Binding-site contacts:
Ligand atom N2 contacts residue LEU63 of chain 1.B at 3.8 Å.
Ligand atom N2 contacts residue PRO53 of chain 1.B at 3.4 Å (h-bond).
Ligand atom C15 contacts residue LEU63 of chain 1.B at 3.8 Å (hydrophobic).
Ligand atom C10 contacts residue LEU63 of chain 1.B at 4.3 Å (hydrophobic).
Ligand atom C9 contacts residue TRP52 of chain 1.B at 4.4 Å (hydrophobic).
Ligand atom O contacts residue ASN111 of chain 1.B at 2.8 Å (h-bond).
Ligand atom C8 contacts residue GLN56 of chain 1.B at 4.3 Å.
Ligand atom C3 contacts residue LEU63 of chain 1.B at 4.1 Å (hydrophobic).
Ligand atom C6 contacts residue VAL58 of chain 1.B at 4.0 Å (hydrophobic).
Ligand atom C9 contacts residue LEU63 of chain 1.B at 4.0 Å (hydrophobic).
Ligand atom N3 contacts residue TRP52 of chain 1.B at 3.4 Å.
Ligand atom N1 contacts residue ILE117 of chain 1.B at 4.0 Å.
Ligand atom C8 contacts residue LEU63 of chain 1.B at 4.1 Å (hydrophobic).
Ligand atom O contacts residue ILE117 of chain 1.B at 4.4 Å.
Ligand atom C8 contacts residue TRP52 of chain 1.B at 3.7 Å (hydrophobic).
Ligand atom N1 contacts residue VAL58 of chain 1.B at 3.5 Å.
Ligand atom N2 contacts residue GLN56 of chain 1.B at 4.3 Å.
Ligand atom C3 contacts residue PRO53 of chain 1.B at 4.3 Å (hydrophobic).
Ligand atom C4 contacts residue LEU63 of chain 1.B at 4.3 Å (hydrophobic).
Ligand atom C3 contacts residue ILE117 of chain 1.B at 4.1 Å (hydrophobic).
Ligand atom C4 contacts residue ILE117 of chain 1.B at 4.3 Å (hydrophobic).
Ligand atom C1 contacts residue PRO53 of chain 1.B at 4.0 Å (hydrophobic).
Ligand atom O contacts residue TYR68 of chain 1.B at 4.3 Å.
Ligand atom C5 contacts residue ASN111 of chain 1.B at 3.8 Å.
Ligand atom C2 contacts residue PRO53 of chain 1.B at 3.4 Å (hydrophobic).
Ligand atom C1 contacts residue VAL58 of chain 1.B at 3.5 Å (hydrophobic).
Ligand atom C9 contacts residue PRO53 of chain 1.B at 4.4 Å (hydrophobic).
Ligand atom C8 contacts residue PRO53 of chain 1.B at 3.9 Å (hydrophobic).
Ligand atom C7 contacts residue PRO53 of chain 1.B at 4.0 Å (hydrophobic).
Ligand atom C1 contacts residue PHE54 of chain 1.B at 3.9 Å (hydrophobic).
Ligand atom N3 contacts residue LEU63 of chain 1.B at 3.8 Å.
Ligand atom O contacts residue CYS107 of chain 1.B at 4.2 Å.
Ligand atom C6 contacts residue ILE117 of chain 1.B at 4.1 Å (hydrophobic).
Ligand atom C5 contacts residue ILE117 of chain 1.B at 4.3 Å (hydrophobic).
Ligand atom C2 contacts residue ILE117 of chain 1.B at 3.9 Å (hydrophobic).
Ligand atom C6 contacts residue ASN111 of chain 1.B at 3.6 Å.
Ligand atom C7 contacts residue LEU63 of chain 1.B at 3.7 Å (hydrophobic).
Ligand atom C2 contacts residue VAL58 of chain 1.B at 3.8 Å (hydrophobic).
Ligand atom N1 contacts residue PRO53 of chain 1.B at 4.2 Å.
Ligand atom C11 contacts residue ILE117 of chain 1.B at 4.3 Å (hydrophobic).

Sequence of chain 1.B:
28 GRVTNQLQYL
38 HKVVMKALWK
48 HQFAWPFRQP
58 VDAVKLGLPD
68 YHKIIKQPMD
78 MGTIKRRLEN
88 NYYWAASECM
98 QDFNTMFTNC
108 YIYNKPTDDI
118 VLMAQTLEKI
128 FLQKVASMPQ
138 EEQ

A protein and the small-molecule ligand that binds it are described below.
Small molecule (SMILES): Cn1cc(-c2nc[nH]c2-c2ccc(F)cc2)ccc1=O